Sequence of chain 1.A:
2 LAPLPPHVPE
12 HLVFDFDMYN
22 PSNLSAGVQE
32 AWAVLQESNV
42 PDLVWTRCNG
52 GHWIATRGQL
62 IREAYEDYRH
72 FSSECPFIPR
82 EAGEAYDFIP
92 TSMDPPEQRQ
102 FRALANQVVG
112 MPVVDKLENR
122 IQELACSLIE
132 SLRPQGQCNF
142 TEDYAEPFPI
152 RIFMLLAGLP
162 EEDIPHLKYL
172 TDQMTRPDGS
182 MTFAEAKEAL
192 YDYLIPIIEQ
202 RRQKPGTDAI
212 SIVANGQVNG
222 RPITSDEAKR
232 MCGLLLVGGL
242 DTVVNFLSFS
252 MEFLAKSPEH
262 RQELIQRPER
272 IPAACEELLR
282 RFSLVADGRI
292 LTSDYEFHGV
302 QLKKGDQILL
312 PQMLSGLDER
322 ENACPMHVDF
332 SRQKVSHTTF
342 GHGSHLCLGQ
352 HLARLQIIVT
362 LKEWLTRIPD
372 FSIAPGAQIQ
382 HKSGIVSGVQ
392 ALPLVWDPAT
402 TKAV

Binding-site contacts:
Ligand atom C3 contacts residue LEU235 of chain 1.A at 3.8 Å (hydrophobic).
Ligand atom C9 contacts residue VAL286 of chain 1.A at 4.0 Å (hydrophobic).
Ligand atom C9 contacts residue VAL387 of chain 1.A at 4.3 Å (hydrophobic).
Ligand atom C8 contacts residue HEM1 of chain 1.C at 4.2 Å.
Ligand atom C5 contacts residue HEM1 of chain 1.C at 3.6 Å.
Ligand atom C10 contacts residue ILE386 of chain 1.A at 4.2 Å (hydrophobic).
Ligand atom O contacts residue TYR87 of chain 1.A at 2.7 Å (h-bond).
Ligand atom C9 contacts residue HEM1 of chain 1.C at 3.9 Å.
Ligand atom C8 contacts residue ILE386 of chain 1.A at 4.3 Å (hydrophobic).
Ligand atom C6 contacts residue VAL238 of chain 1.A at 4.1 Å (hydrophobic).
Ligand atom O contacts residue LEU235 of chain 1.A at 3.6 Å.
Ligand atom C9 contacts residue THR243 of chain 1.A at 4.0 Å.
Ligand atom C2 contacts residue TYR87 of chain 1.A at 3.5 Å (hydrophobic).
Ligand atom C8 contacts residue ASP288 of chain 1.A at 4.0 Å.
Ligand atom C10 contacts residue VAL238 of chain 1.A at 3.9 Å (hydrophobic).
Ligand atom C10 contacts residue PHE78 of chain 1.A at 4.0 Å (hydrophobic).
Ligand atom C3 contacts residue THR92 of chain 1.A at 4.0 Å.
Ligand atom C6 contacts residue LEU235 of chain 1.A at 4.0 Å (hydrophobic).
Ligand atom C7 contacts residue HEM1 of chain 1.C at 4.4 Å.
Ligand atom C10 contacts residue VAL387 of chain 1.A at 4.1 Å (hydrophobic).
Ligand atom O contacts residue PHE89 of chain 1.A at 4.5 Å.
Ligand atom C10 contacts residue THR176 of chain 1.A at 4.2 Å.
Ligand atom C8 contacts residue VAL286 of chain 1.A at 3.7 Å (hydrophobic).
Ligand atom C3 contacts residue TYR87 of chain 1.A at 3.7 Å (hydrophobic).
Ligand atom C4 contacts residue HEM1 of chain 1.C at 3.5 Å.
Ligand atom C3 contacts residue HEM1 of chain 1.C at 4.3 Å.
Ligand atom C2 contacts residue PHE78 of chain 1.A at 4.2 Å (hydrophobic).
Ligand atom O contacts residue PHE78 of chain 1.A at 3.4 Å.
Ligand atom C5 contacts residue LEU235 of chain 1.A at 4.1 Å (hydrophobic).
Ligand atom C6 contacts residue GLY239 of chain 1.A at 4.2 Å.
Ligand atom C2 contacts residue LEU235 of chain 1.A at 3.7 Å (hydrophobic).

This small molecule binds to this protein.
Small molecule (SMILES): CC1(C)[C@@H]2CC[C@@]1(C)C(=O)C2